Sequence of chain 1.A:
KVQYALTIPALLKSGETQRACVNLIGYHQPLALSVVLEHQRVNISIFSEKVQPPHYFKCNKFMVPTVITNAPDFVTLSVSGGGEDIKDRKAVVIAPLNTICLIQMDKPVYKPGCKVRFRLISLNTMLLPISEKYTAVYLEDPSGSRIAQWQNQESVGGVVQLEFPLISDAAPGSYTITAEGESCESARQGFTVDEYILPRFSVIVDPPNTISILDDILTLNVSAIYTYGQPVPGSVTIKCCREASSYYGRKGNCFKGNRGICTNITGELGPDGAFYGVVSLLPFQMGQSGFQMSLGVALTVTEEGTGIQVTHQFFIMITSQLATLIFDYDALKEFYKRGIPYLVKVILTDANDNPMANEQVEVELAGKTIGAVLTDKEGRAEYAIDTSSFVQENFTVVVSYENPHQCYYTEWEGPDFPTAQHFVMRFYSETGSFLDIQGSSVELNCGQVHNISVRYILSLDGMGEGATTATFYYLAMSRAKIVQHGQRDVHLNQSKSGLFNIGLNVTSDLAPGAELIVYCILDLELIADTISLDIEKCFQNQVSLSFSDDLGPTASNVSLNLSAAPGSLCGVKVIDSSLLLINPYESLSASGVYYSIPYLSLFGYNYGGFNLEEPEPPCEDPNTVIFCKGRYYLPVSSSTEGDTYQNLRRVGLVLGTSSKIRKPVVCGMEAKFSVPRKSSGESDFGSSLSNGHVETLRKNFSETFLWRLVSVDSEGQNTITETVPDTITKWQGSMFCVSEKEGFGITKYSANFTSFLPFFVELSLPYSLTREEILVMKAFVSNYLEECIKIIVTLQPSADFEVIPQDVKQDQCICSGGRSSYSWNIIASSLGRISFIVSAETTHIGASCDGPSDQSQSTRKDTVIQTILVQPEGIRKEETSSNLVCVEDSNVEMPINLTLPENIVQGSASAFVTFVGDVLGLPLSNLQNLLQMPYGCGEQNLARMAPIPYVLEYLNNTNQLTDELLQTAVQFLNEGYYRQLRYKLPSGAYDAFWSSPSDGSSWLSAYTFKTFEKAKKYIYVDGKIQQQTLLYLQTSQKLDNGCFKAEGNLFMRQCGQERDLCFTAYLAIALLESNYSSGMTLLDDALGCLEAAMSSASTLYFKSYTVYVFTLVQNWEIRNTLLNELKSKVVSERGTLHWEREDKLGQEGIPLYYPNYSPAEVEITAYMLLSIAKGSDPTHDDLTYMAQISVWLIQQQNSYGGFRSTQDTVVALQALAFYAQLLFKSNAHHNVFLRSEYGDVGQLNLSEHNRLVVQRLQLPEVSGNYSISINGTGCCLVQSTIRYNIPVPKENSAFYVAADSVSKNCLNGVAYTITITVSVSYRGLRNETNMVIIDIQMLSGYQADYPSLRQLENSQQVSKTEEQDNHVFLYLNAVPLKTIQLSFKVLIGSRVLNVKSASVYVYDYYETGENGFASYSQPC

A small-molecule ligand and the protein it binds are described below.
Small molecule (SMILES): CC(=O)N[C@@H]1[C@@H](O)[C@H](O)[C@@H](CO)O[C@H]1O

Binding-site contacts:
Ligand atom C3 contacts residue ASN285 of chain 1.A at 3.8 Å.
Ligand atom N2 contacts residue ASN285 of chain 1.A at 2.9 Å (h-bond).
Ligand atom C7 contacts residue ASN285 of chain 1.A at 4.0 Å.
Ligand atom C2 contacts residue ASN285 of chain 1.A at 2.5 Å.
Ligand atom O5 contacts residue ASN285 of chain 1.A at 2.4 Å (h-bond).
Ligand atom C4 contacts residue ASN285 of chain 1.A at 4.2 Å.
Ligand atom C1 contacts residue ASN285 of chain 1.A at 1.4 Å.
Ligand atom C5 contacts residue ASN285 of chain 1.A at 3.7 Å.
Ligand atom C8 contacts residue ASN285 of chain 1.A at 3.7 Å.